The protein below binds the small molecule below.
Small molecule (SMILES): CCOc1c(C)c(O)c2c(O)c3c(CNN4CCN(C)CC4)cc2c1[C@H](O)O/C=C/[C@H](OC)[C@@H](C)[C@@H](O[C@@H](C)O)[C@@H](C)[C@H](O)[C@@H](C)[C@@H](OP(=O)(O)O)[C@H](C)/C=C/C[C@H](C)C(=O)N3

Sequence of chain 1.A:
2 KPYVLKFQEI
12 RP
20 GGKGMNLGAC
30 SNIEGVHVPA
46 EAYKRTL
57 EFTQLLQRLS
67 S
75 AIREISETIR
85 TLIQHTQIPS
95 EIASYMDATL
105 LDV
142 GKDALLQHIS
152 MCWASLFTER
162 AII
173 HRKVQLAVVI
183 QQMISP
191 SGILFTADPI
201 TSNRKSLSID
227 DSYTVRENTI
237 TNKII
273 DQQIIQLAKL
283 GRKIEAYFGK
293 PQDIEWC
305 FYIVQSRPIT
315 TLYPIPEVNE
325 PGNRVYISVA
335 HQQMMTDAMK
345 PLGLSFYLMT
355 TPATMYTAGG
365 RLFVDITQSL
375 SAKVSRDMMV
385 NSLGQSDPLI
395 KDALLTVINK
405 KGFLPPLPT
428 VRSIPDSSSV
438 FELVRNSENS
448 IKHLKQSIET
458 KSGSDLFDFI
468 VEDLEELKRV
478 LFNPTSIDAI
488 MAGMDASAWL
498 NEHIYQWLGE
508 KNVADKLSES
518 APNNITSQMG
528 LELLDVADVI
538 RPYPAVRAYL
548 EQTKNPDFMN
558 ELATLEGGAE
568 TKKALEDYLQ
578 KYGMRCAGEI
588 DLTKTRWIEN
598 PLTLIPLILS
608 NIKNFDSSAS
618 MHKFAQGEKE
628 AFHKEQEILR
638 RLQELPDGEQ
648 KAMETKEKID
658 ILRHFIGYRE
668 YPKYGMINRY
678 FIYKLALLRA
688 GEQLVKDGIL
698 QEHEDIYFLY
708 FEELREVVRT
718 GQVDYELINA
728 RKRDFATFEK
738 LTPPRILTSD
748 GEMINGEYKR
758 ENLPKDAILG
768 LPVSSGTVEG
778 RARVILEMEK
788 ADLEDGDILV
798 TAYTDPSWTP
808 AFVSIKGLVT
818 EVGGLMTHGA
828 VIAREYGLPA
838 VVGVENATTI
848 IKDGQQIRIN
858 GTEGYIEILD

Binding-site contacts:
Ligand atom OAK contacts residue MET491 of chain 1.A at 3.6 Å.
Ligand atom OAO contacts residue VAL333 of chain 1.A at 3.5 Å.
Ligand atom OBH contacts residue GLN336 of chain 1.A at 3.6 Å (h-bond).
Ligand atom CAA contacts residue ILE331 of chain 1.A at 3.8 Å (hydrophobic).
Ligand atom CAY contacts residue PRO356 of chain 1.A at 3.6 Å (hydrophobic).
Ligand atom CAD contacts residue THR354 of chain 1.A at 3.5 Å.
Ligand atom CBM contacts residue PHE479 of chain 1.A at 3.5 Å (hydrophobic).
Ligand atom CBP contacts residue VAL368 of chain 1.A at 3.6 Å (hydrophobic).
Ligand atom OAL contacts residue TYR351 of chain 1.A at 3.8 Å.
Ligand atom OAS contacts residue ARG666 of chain 1.A at 2.8 Å (salt-bridge).
Ligand atom OAO contacts residue GLN336 of chain 1.A at 3.4 Å (h-bond).
Ligand atom CBC contacts residue PRO356 of chain 1.A at 3.8 Å (hydrophobic).
Ligand atom OAR contacts residue HIS825 of chain 1.A at 3.5 Å (h-bond).
Ligand atom CAC contacts residue MET488 of chain 1.A at 3.4 Å (hydrophobic).
Ligand atom CAD contacts residue LEU478 of chain 1.A at 3.6 Å (hydrophobic).
Ligand atom OBG contacts residue VAL368 of chain 1.A at 3.8 Å.
Ligand atom OAN contacts residue GLN337 of chain 1.A at 3.0 Å (h-bond).
Ligand atom CAB contacts residue SER390 of chain 1.A at 3.8 Å.
Ligand atom NCG contacts residue PRO356 of chain 1.A at 3.9 Å.
Ligand atom CAI contacts residue MET491 of chain 1.A at 3.8 Å (hydrophobic).
Ligand atom OAP contacts residue TYR351 of chain 1.A at 2.5 Å (h-bond).
Ligand atom CAY contacts residue PHE479 of chain 1.A at 3.5 Å (hydrophobic).
Ligand atom CAB contacts residue GLN336 of chain 1.A at 3.6 Å.
Ligand atom CAV contacts residue LEU478 of chain 1.A at 3.7 Å (hydrophobic).
Ligand atom CAH contacts residue GLN336 of chain 1.A at 3.8 Å.
Ligand atom OAP contacts residue GLN337 of chain 1.A at 3.6 Å.
Ligand atom CBN contacts residue PHE479 of chain 1.A at 3.7 Å (hydrophobic).
Ligand atom CBA contacts residue PRO356 of chain 1.A at 3.8 Å (hydrophobic).
Ligand atom OAR contacts residue ARG666 of chain 1.A at 3.5 Å (salt-bridge).
Ligand atom PCI contacts residue ARG666 of chain 1.A at 3.6 Å.
Ligand atom OAR contacts residue LYS670 of chain 1.A at 3.6 Å.
Ligand atom OAL contacts residue THR355 of chain 1.A at 3.2 Å.
Ligand atom CBU contacts residue VAL368 of chain 1.A at 3.8 Å (hydrophobic).
Ligand atom CAS contacts residue LEU387 of chain 1.A at 3.5 Å (hydrophobic).
Ligand atom OBK contacts residue ARG666 of chain 1.A at 3.4 Å (salt-bridge).
Ligand atom NCH contacts residue PRO356 of chain 1.A at 3.5 Å.
Ligand atom CAE contacts residue VAL368 of chain 1.A at 3.8 Å (hydrophobic).
Ligand atom CAD contacts residue MET673 of chain 1.A at 3.4 Å (hydrophobic).
Ligand atom CBM contacts residue LEU478 of chain 1.A at 3.5 Å (hydrophobic).
Ligand atom OAS contacts residue HIS825 of chain 1.A at 3.4 Å (h-bond).